Sequence of chain 1.A:
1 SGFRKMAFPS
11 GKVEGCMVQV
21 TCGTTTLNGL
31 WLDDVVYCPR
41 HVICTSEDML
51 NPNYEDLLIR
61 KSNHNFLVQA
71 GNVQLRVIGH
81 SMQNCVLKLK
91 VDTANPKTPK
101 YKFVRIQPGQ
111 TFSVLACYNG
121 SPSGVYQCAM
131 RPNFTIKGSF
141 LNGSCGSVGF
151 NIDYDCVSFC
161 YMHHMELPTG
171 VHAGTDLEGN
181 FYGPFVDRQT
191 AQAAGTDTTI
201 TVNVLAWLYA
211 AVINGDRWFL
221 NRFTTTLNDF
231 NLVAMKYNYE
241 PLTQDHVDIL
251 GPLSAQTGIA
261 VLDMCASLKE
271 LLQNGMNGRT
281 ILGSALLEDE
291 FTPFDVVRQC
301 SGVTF

Binding-site contacts:
Ligand atom N1 contacts residue GLU166 of chain 1.A at 3.9 Å.
Ligand atom C5 contacts residue PHE140 of chain 1.A at 3.9 Å (hydrophobic).
Ligand atom C5 contacts residue GLU166 of chain 1.A at 3.7 Å.
Ligand atom C4 contacts residue PHE140 of chain 1.A at 3.5 Å (hydrophobic).
Ligand atom N1 contacts residue PHE140 of chain 1.A at 3.8 Å.
Ligand atom C13 contacts residue GLN189 of chain 1.A at 3.4 Å.
Ligand atom CL contacts residue ASP187 of chain 1.A at 3.5 Å.
Ligand atom O1 contacts residue GLU166 of chain 1.A at 3.3 Å (salt-bridge).
Ligand atom C16 contacts residue HIS164 of chain 1.A at 3.4 Å.
Ligand atom C14 contacts residue MET49 of chain 1.A at 3.4 Å (hydrophobic).
Ligand atom C4 contacts residue GLU166 of chain 1.A at 3.3 Å.
Ligand atom N2 contacts residue CYS145 of chain 1.A at 3.5 Å (h-bond).
Ligand atom C7 contacts residue CYS145 of chain 1.A at 3.8 Å (hydrophobic).
Ligand atom C4 contacts residue ASN142 of chain 1.A at 3.7 Å.
Ligand atom C6 contacts residue PHE140 of chain 1.A at 3.5 Å (hydrophobic).
Ligand atom C7 contacts residue HIS163 of chain 1.A at 3.1 Å.
Ligand atom CL contacts residue MET165 of chain 1.A at 3.6 Å.
Ligand atom C15 contacts residue MET49 of chain 1.A at 3.6 Å (hydrophobic).
Ligand atom CL contacts residue HIS164 of chain 1.A at 3.9 Å.
Ligand atom N1 contacts residue SER144 of chain 1.A at 3.5 Å (h-bond).
Ligand atom C5 contacts residue LEU141 of chain 1.A at 3.8 Å (hydrophobic).
Ligand atom C1 contacts residue ASN142 of chain 1.A at 3.6 Å.
Ligand atom O1 contacts residue MET165 of chain 1.A at 3.6 Å.
Ligand atom O contacts residue ASN142 of chain 1.A at 3.6 Å.
Ligand atom N contacts residue ASN142 of chain 1.A at 3.7 Å.
Ligand atom C6 contacts residue GLU166 of chain 1.A at 3.5 Å.
Ligand atom C6 contacts residue HIS163 of chain 1.A at 3.7 Å.
Ligand atom C16 contacts residue HIS41 of chain 1.A at 3.8 Å.
Ligand atom C3 contacts residue ASN142 of chain 1.A at 3.7 Å.
Ligand atom C2 contacts residue ASN142 of chain 1.A at 3.8 Å.
Ligand atom C16 contacts residue MET165 of chain 1.A at 3.7 Å (hydrophobic).
Ligand atom C7 contacts residue GLU166 of chain 1.A at 3.8 Å.
Ligand atom CL contacts residue HIS41 of chain 1.A at 3.8 Å.
Ligand atom CL contacts residue MET49 of chain 1.A at 3.8 Å.
Ligand atom C4 contacts residue LEU141 of chain 1.A at 3.7 Å (hydrophobic).
Ligand atom C18 contacts residue ASN142 of chain 1.A at 3.8 Å.
Ligand atom N1 contacts residue HIS163 of chain 1.A at 2.6 Å (h-bond).
Ligand atom C contacts residue ASN142 of chain 1.A at 3.5 Å.
Ligand atom C15 contacts residue MET165 of chain 1.A at 3.6 Å (hydrophobic).
Ligand atom C6 contacts residue LEU141 of chain 1.A at 3.8 Å (hydrophobic).

A small-molecule ligand and the protein it binds are described below.
Small molecule (SMILES): CC(=O)Nc1ccc2cncc(NC(=O)Cc3cccc(Cl)c3)c2c1

Sequence of chain 1.B:
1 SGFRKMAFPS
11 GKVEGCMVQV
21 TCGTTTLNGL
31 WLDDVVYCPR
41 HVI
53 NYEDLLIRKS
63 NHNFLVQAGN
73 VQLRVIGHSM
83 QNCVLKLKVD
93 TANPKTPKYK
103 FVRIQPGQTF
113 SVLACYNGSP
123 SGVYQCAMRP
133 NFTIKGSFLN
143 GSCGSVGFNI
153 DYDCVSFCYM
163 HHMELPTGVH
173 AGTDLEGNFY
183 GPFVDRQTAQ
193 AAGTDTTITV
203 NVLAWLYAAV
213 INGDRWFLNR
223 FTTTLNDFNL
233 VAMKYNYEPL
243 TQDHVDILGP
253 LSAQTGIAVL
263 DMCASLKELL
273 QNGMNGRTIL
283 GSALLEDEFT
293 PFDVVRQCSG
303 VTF